Binding-site contacts:
Ligand atom OE1 contacts residue ASN25 of chain 38.E at 4.2 Å.
Ligand atom O contacts residue VAL4 of chain 38.E at 4.4 Å.
Ligand atom CG1 contacts residue GLN3 of chain 38.E at 3.3 Å.
Ligand atom CB contacts residue ALA2 of chain 38.E at 3.3 Å (hydrophobic).
Ligand atom CB contacts residue GLN3 of chain 38.E at 3.7 Å.
Ligand atom CG2 contacts residue ALA2 of chain 38.E at 4.0 Å (hydrophobic).
Ligand atom C contacts residue VAL4 of chain 38.E at 3.5 Å (hydrophobic).
Ligand atom C contacts residue ALA2 of chain 38.E at 3.5 Å (hydrophobic).
Ligand atom N contacts residue VAL4 of chain 38.E at 4.3 Å.
Ligand atom C contacts residue GLN3 of chain 38.E at 3.9 Å.
Ligand atom CA contacts residue VAL4 of chain 38.E at 4.1 Å (hydrophobic).
Ligand atom CG1 contacts residue ALA2 of chain 38.E at 4.5 Å (hydrophobic).
Ligand atom CG2 contacts residue VAL4 of chain 38.E at 3.4 Å (hydrophobic).
Ligand atom N contacts residue ALA2 of chain 38.E at 2.8 Å (h-bond).
Ligand atom O contacts residue VAL4 of chain 38.E at 3.2 Å (h-bond).
Ligand atom O contacts residue GLN3 of chain 38.E at 2.9 Å (h-bond).
Ligand atom CD contacts residue VAL4 of chain 38.E at 3.6 Å (hydrophobic).
Ligand atom CA contacts residue ALA2 of chain 38.E at 3.9 Å (hydrophobic).
Ligand atom O contacts residue ALA2 of chain 38.E at 4.0 Å.
Ligand atom OG contacts residue GLN3 of chain 38.E at 3.3 Å (h-bond).
Ligand atom N contacts residue GLN3 of chain 38.E at 4.5 Å.
Ligand atom CB contacts residue GLN3 of chain 38.E at 4.0 Å.
Ligand atom CA contacts residue VAL4 of chain 38.E at 3.3 Å (hydrophobic).
Ligand atom CA contacts residue GLN3 of chain 38.E at 4.5 Å.
Ligand atom CG2 contacts residue GLN3 of chain 38.E at 3.5 Å.
Ligand atom CB contacts residue ALA2 of chain 38.E at 4.4 Å (hydrophobic).
Ligand atom CB contacts residue VAL4 of chain 38.E at 4.0 Å (hydrophobic).
Ligand atom CG2 contacts residue SER5 of chain 38.E at 3.4 Å.
Ligand atom C contacts residue ALA2 of chain 38.E at 4.0 Å (hydrophobic).
Ligand atom CA contacts residue ALA2 of chain 38.E at 3.3 Å (hydrophobic).
Ligand atom N contacts residue VAL4 of chain 38.E at 3.1 Å (h-bond).
Ligand atom OE1 contacts residue VAL4 of chain 38.E at 3.6 Å.
Ligand atom CG contacts residue VAL4 of chain 38.E at 4.4 Å (hydrophobic).
Ligand atom C contacts residue VAL4 of chain 38.E at 4.0 Å (hydrophobic).
Ligand atom OE2 contacts residue VAL4 of chain 38.E at 3.7 Å.
Ligand atom CB contacts residue VAL4 of chain 38.E at 4.4 Å (hydrophobic).

This small molecule binds to this protein.
Small molecule (SMILES): CC[C@H](C)[C@H](N)C(=O)N[C@@H](CO)C(=O)N[C@@H](CCC(=O)O)C(=O)N[C@H](C=O)C(C)C

Sequence of chain 38.E:
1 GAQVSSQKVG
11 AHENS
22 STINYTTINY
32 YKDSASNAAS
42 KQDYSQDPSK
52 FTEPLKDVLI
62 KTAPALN